This small molecule binds to this protein.
Small molecule (SMILES): CC(=O)N[C@@H]1[C@@H](O)[C@H](O)[C@@H](CO)O[C@H]1O

Sequence of chain 1.B:
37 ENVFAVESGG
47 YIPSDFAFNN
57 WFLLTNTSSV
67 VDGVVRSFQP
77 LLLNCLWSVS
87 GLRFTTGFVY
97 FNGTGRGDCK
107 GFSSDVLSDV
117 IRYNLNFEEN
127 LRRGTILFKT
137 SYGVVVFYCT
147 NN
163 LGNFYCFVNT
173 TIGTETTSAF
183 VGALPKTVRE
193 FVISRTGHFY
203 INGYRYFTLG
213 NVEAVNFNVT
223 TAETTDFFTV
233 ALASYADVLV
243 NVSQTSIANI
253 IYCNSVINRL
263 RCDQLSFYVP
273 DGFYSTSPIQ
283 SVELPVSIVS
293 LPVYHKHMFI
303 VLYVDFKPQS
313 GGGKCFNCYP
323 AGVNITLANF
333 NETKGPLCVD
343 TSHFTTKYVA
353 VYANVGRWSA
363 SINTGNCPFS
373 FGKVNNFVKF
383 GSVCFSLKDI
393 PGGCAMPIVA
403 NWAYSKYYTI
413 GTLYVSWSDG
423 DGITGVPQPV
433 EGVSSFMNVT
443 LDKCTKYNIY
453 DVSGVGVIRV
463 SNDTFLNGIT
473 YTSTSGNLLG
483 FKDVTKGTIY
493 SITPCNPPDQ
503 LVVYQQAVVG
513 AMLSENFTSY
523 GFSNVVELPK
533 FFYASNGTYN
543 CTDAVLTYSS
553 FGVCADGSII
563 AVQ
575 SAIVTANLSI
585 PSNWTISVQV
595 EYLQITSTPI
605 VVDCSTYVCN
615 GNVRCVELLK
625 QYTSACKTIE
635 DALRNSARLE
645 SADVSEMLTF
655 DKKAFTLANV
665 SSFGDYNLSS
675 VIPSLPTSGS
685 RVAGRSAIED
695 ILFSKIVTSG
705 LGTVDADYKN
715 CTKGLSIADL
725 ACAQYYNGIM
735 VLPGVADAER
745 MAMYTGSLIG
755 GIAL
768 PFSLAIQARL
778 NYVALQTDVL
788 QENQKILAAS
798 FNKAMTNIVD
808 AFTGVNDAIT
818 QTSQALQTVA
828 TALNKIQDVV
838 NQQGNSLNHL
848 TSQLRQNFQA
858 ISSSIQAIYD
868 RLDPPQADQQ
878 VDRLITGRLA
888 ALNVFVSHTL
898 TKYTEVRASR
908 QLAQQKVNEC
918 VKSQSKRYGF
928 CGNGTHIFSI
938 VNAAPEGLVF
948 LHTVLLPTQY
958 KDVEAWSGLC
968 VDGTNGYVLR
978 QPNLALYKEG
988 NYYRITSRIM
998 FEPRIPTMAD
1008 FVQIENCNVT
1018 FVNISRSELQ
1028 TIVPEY

Binding-site contacts:
Ligand atom C4 contacts residue ASN671 of chain 1.B at 4.2 Å.
Ligand atom C3 contacts residue ASN671 of chain 1.B at 3.8 Å.
Ligand atom C1 contacts residue ASN671 of chain 1.B at 1.4 Å.
Ligand atom O7 contacts residue ASN671 of chain 1.B at 3.1 Å (h-bond).
Ligand atom C7 contacts residue ASN671 of chain 1.B at 3.2 Å.
Ligand atom C8 contacts residue ASN671 of chain 1.B at 3.9 Å.
Ligand atom N2 contacts residue ASN671 of chain 1.B at 3.0 Å (h-bond).
Ligand atom C2 contacts residue ASN671 of chain 1.B at 2.5 Å.
Ligand atom C1 contacts residue SER673 of chain 1.B at 4.2 Å.
Ligand atom O5 contacts residue ASN671 of chain 1.B at 2.3 Å (h-bond).
Ligand atom C5 contacts residue ASN671 of chain 1.B at 3.7 Å.